The small molecule below binds the protein below.
Small molecule (SMILES): Nc1ncnc2c1ncn2[C@@H]1O[C@H](COP(=O)(O)O)[C@@H](N)[C@H]1O

Binding-site contacts:
Ligand atom C4' contacts residue MET1 of chain 1.ZL at 3.3 Å (hydrophobic).
Ligand atom C3' contacts residue MET1 of chain 1.YL at 3.7 Å (hydrophobic).
Ligand atom O2' contacts residue MET1 of chain 1.YL at 2.5 Å (h-bond).
Ligand atom N3' contacts residue MET1 of chain 1.YL at 3.6 Å.
Ligand atom N3' contacts residue MET1 of chain 1.ZL at 1.3 Å.
Ligand atom N6 contacts residue ALA2 of chain 1.YA at 3.6 Å.
Ligand atom N7 contacts residue ALA2 of chain 1.YA at 3.6 Å (h-bond).
Ligand atom O4' contacts residue MET1 of chain 1.ZL at 4.3 Å.
Ligand atom C2' contacts residue MET1 of chain 1.ZL at 3.6 Å (hydrophobic).
Ligand atom C8 contacts residue ALA2 of chain 1.YA at 4.2 Å (hydrophobic).
Ligand atom C5' contacts residue MET1 of chain 1.ZL at 4.1 Å (hydrophobic).
Ligand atom C2' contacts residue MET1 of chain 1.YL at 3.4 Å (hydrophobic).
Ligand atom O1P contacts residue MET1 of chain 1.ZL at 3.6 Å.
Ligand atom C3' contacts residue MET1 of chain 1.ZL at 2.4 Å (hydrophobic).
Ligand atom C1' contacts residue MET1 of chain 1.ZL at 4.3 Å (hydrophobic).
Ligand atom O2' contacts residue MET1 of chain 1.ZL at 3.8 Å.

Sequence of chain 1.YA:
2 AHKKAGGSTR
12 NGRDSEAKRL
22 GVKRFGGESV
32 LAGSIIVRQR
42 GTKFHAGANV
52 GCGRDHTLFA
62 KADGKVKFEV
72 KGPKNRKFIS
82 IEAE